A small-molecule ligand and the protein it binds are described below.
Small molecule (SMILES): CC[C@H](C)[C@H](NC(=O)[C@H](CCC(N)=O)NC(=O)[C@@H]1CCCN1)C(=O)N[C@H](C(=O)N[C@@H](CC(N)=O)C(=O)N[C@@H](CCCN=C(N)N)C(=O)N1CCC[C@H]1C=O)[C@@H](C)CC

Sequence of chain 2.A:
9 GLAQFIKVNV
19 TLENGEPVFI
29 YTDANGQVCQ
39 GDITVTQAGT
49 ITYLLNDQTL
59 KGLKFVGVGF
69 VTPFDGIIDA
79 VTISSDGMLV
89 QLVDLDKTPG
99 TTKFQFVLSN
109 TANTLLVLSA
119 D

Binding-site contacts:
Ligand atom CB contacts residue ASP94 of chain 2.A at 3.3 Å.
Ligand atom N contacts residue ASP40 of chain 2.A at 2.8 Å (salt-bridge).
Ligand atom CA contacts residue THR100 of chain 2.A at 3.2 Å.
Ligand atom CG1 contacts residue PHE102 of chain 2.A at 3.5 Å (hydrophobic).
Ligand atom N contacts residue PHE102 of chain 2.A at 3.1 Å (h-bond).
Ligand atom O contacts residue ILE41 of chain 2.A at 3.4 Å (h-bond).
Ligand atom N contacts residue VAL43 of chain 2.A at 2.9 Å (h-bond).
Ligand atom CD contacts residue PHE102 of chain 2.A at 3.5 Å (hydrophobic).
Ligand atom O contacts residue VAL43 of chain 2.A at 2.9 Å (h-bond).
Ligand atom CA contacts residue GLY98 of chain 2.A at 3.5 Å.
Ligand atom O contacts residue THR42 of chain 2.A at 3.2 Å.
Ligand atom CA contacts residue ASP94 of chain 2.A at 3.0 Å.
Ligand atom O contacts residue PHE102 of chain 2.A at 3.0 Å (h-bond).
Ligand atom N contacts residue ILE41 of chain 2.A at 3.0 Å (h-bond).
Ligand atom O contacts residue THR100 of chain 2.A at 2.9 Å (h-bond).
Ligand atom CB contacts residue ASP40 of chain 2.A at 3.5 Å.
Ligand atom C contacts residue THR100 of chain 2.A at 3.5 Å.
Ligand atom O contacts residue LYS101 of chain 2.A at 3.5 Å.
Ligand atom CB contacts residue THR96 of chain 2.A at 3.3 Å.
Ligand atom CA contacts residue ASP40 of chain 2.A at 3.6 Å.
Ligand atom CB contacts residue ASP94 of chain 2.A at 2.9 Å.
Ligand atom ND2 contacts residue ASP92 of chain 2.A at 3.1 Å (salt-bridge).
Ligand atom N contacts residue THR100 of chain 2.A at 2.9 Å (h-bond).
Ligand atom N contacts residue GLY98 of chain 2.A at 2.8 Å (h-bond).
Ligand atom O contacts residue ASP94 of chain 2.A at 3.6 Å (salt-bridge).
Ligand atom CB contacts residue GLN38 of chain 2.A at 3.6 Å.
Ligand atom CG contacts residue ASP92 of chain 2.A at 3.5 Å.
Ligand atom O contacts residue GLY98 of chain 2.A at 3.4 Å (h-bond).
Ligand atom ND2 contacts residue ILE75 of chain 2.A at 3.0 Å (h-bond).
Ligand atom CG2 contacts residue ASP92 of chain 2.A at 3.5 Å.
Ligand atom ND2 contacts residue THR96 of chain 2.A at 3.0 Å (h-bond).
Ligand atom O contacts residue ASP40 of chain 2.A at 3.2 Å.
Ligand atom OD1 contacts residue ASP92 of chain 2.A at 2.6 Å (salt-bridge).
Ligand atom O contacts residue THR44 of chain 2.A at 3.1 Å.
Ligand atom O contacts residue VAL43 of chain 2.A at 3.3 Å (h-bond).
Ligand atom CG1 contacts residue THR99 of chain 2.A at 3.6 Å.
Ligand atom N contacts residue ASP94 of chain 2.A at 3.4 Å (salt-bridge).
Ligand atom CB contacts residue THR100 of chain 2.A at 3.6 Å.
Ligand atom O contacts residue THR99 of chain 2.A at 3.2 Å.
Ligand atom CA contacts residue ILE41 of chain 2.A at 3.4 Å (hydrophobic).